Binding-site contacts:
Ligand atom C4 contacts residue ASN331 of chain 1.B at 4.2 Å.
Ligand atom C1 contacts residue GLN580 of chain 1.B at 4.2 Å.
Ligand atom C8 contacts residue PRO579 of chain 1.B at 4.1 Å (hydrophobic).
Ligand atom C4 contacts residue GLN580 of chain 1.B at 4.1 Å.
Ligand atom O7 contacts residue ASN331 of chain 1.B at 4.4 Å.
Ligand atom O3 contacts residue LEU582 of chain 1.B at 4.3 Å.
Ligand atom O3 contacts residue GLN580 of chain 1.B at 4.2 Å.
Ligand atom N2 contacts residue GLN580 of chain 1.B at 4.2 Å.
Ligand atom C5 contacts residue ASN331 of chain 1.B at 3.6 Å.
Ligand atom C3 contacts residue GLN580 of chain 1.B at 3.4 Å.
Ligand atom C3 contacts residue ASN331 of chain 1.B at 3.8 Å.
Ligand atom O5 contacts residue ASN331 of chain 1.B at 2.3 Å (h-bond).
Ligand atom C1 contacts residue ASN331 of chain 1.B at 1.4 Å.
Ligand atom O4 contacts residue GLN580 of chain 1.B at 4.1 Å.
Ligand atom C7 contacts residue ASN331 of chain 1.B at 3.9 Å.
Ligand atom C2 contacts residue ASN331 of chain 1.B at 2.5 Å.
Ligand atom C5 contacts residue GLN580 of chain 1.B at 4.2 Å.
Ligand atom C2 contacts residue GLN580 of chain 1.B at 4.2 Å.
Ligand atom N2 contacts residue PRO579 of chain 1.B at 4.0 Å.
Ligand atom N2 contacts residue ASN331 of chain 1.B at 3.0 Å (h-bond).
Ligand atom C8 contacts residue LEU582 of chain 1.B at 4.5 Å (hydrophobic).

The protein below binds the small molecule below.
Small molecule (SMILES): CC(=O)N[C@H]1[C@H](O[C@H]2[C@H](O)[C@@H](NC(C)=O)CO[C@@H]2CO)O[C@H](CO)[C@@H](O[C@@H]2O[C@H](CO)[C@@H](O)[C@H](O)[C@@H]2O)[C@@H]1O

Sequence of chain 1.B:
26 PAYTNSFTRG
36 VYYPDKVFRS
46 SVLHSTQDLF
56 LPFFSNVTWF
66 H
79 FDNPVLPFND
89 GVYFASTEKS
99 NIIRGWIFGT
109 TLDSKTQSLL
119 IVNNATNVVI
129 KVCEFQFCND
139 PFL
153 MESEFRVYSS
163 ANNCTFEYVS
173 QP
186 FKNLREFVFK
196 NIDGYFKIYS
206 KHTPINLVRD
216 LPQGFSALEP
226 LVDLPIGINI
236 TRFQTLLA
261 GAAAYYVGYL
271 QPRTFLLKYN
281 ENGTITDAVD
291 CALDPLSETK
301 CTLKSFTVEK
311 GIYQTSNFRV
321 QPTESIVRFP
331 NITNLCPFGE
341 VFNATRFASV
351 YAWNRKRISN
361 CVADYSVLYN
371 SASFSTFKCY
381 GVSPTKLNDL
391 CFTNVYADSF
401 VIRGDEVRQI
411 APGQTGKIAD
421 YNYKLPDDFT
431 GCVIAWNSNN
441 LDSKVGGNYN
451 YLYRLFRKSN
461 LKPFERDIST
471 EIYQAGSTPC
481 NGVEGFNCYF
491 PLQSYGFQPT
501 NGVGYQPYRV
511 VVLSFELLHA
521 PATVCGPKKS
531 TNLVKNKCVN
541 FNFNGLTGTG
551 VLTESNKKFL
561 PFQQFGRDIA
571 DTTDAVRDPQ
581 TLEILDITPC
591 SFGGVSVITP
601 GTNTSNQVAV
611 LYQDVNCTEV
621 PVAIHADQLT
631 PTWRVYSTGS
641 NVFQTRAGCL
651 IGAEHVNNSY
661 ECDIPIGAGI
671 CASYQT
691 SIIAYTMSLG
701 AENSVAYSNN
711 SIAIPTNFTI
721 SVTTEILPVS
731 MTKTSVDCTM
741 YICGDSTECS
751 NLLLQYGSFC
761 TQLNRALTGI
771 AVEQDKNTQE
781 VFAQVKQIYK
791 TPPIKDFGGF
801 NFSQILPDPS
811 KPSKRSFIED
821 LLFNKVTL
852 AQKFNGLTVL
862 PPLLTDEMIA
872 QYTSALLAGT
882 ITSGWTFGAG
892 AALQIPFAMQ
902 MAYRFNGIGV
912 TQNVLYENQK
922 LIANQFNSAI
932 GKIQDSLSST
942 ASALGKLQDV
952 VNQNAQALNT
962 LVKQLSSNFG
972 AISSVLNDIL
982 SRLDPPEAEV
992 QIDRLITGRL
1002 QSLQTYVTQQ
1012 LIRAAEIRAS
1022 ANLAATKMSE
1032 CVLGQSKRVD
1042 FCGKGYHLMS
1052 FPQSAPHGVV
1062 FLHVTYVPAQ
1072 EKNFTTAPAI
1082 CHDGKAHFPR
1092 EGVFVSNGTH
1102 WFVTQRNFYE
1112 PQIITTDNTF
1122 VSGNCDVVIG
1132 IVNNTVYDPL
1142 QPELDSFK